Sequence of chain 2.A:
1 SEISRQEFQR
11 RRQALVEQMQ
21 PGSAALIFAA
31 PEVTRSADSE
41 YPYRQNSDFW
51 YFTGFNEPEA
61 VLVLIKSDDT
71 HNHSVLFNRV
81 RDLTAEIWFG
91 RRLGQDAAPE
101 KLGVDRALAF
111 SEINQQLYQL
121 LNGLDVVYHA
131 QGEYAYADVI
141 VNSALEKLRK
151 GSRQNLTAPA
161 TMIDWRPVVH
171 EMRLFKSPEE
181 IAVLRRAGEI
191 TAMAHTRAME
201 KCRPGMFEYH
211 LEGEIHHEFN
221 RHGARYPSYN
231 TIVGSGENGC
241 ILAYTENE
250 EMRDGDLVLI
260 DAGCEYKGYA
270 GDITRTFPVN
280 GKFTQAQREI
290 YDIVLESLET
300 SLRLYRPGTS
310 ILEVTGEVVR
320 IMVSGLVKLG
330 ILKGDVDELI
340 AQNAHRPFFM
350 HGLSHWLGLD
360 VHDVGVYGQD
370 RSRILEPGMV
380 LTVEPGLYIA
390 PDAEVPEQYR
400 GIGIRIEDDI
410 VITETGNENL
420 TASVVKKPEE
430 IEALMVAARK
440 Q

Sequence of chain 4.A:
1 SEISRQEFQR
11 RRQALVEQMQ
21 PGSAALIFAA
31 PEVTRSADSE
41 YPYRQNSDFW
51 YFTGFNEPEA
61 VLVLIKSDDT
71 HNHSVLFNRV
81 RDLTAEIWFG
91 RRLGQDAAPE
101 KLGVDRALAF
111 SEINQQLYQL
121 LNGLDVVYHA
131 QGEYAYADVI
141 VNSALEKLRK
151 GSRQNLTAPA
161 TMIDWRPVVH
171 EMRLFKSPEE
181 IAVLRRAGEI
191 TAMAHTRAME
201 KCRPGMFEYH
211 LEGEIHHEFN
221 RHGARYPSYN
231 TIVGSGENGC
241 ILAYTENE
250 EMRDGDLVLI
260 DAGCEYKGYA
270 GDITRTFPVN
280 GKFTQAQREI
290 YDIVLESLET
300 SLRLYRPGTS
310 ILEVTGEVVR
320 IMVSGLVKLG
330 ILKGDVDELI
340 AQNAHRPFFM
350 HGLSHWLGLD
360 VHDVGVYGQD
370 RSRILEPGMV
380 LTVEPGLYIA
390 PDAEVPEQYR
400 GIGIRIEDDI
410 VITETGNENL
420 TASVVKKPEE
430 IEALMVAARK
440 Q

Binding-site contacts:
Ligand atom N contacts residue TYR229 of chain 3.A at 3.6 Å.
Ligand atom OXT contacts residue GLY351 of chain 3.A at 3.0 Å (h-bond).
Ligand atom C contacts residue HIS361 of chain 3.A at 3.6 Å.
Ligand atom CG2 contacts residue ALA243 of chain 3.A at 3.9 Å (hydrophobic).
Ligand atom C contacts residue ARG370 of chain 3.A at 3.8 Å.
Ligand atom C contacts residue MN1 of chain 3.D at 3.8 Å.
Ligand atom N contacts residue GLU383 of chain 3.A at 3.7 Å.
Ligand atom CA contacts residue ASP260 of chain 3.A at 3.2 Å.
Ligand atom O contacts residue HIS361 of chain 3.A at 3.2 Å.
Ligand atom N contacts residue ASP260 of chain 3.A at 3.1 Å (salt-bridge).
Ligand atom CG1 contacts residue TYR229 of chain 3.A at 3.9 Å (hydrophobic).
Ligand atom N contacts residue ASP271 of chain 3.A at 3.0 Å (salt-bridge).
Ligand atom O contacts residue MN1 of chain 3.C at 3.2 Å.
Ligand atom O contacts residue HIS354 of chain 3.A at 3.5 Å (h-bond).
Ligand atom CD1 contacts residue ARG153 of chain 4.A at 3.2 Å.
Ligand atom CB contacts residue GLU383 of chain 3.A at 3.9 Å.
Ligand atom CG1 contacts residue HIS361 of chain 3.A at 3.7 Å.
Ligand atom CD contacts residue ASP260 of chain 3.A at 3.6 Å.
Ligand atom CD2 contacts residue TYR366 of chain 3.A at 3.6 Å (hydrophobic).
Ligand atom OXT contacts residue HIS350 of chain 3.A at 3.9 Å.
Ligand atom N contacts residue MN1 of chain 3.D at 2.2 Å.
Ligand atom O contacts residue TRP88 of chain 2.A at 3.5 Å.
Ligand atom OXT contacts residue ARG370 of chain 3.A at 3.4 Å (salt-bridge).
Ligand atom CB contacts residue HIS350 of chain 3.A at 3.9 Å.
Ligand atom CD1 contacts residue HIS361 of chain 3.A at 3.7 Å.
Ligand atom CA contacts residue GLU383 of chain 3.A at 3.5 Å.
Ligand atom C contacts residue ARG153 of chain 4.A at 3.6 Å.
Ligand atom O contacts residue ARG153 of chain 4.A at 2.9 Å (salt-bridge).
Ligand atom CG contacts residue GLU383 of chain 3.A at 3.8 Å.
Ligand atom CD contacts residue ARG404 of chain 3.A at 3.6 Å.
Ligand atom CG contacts residue ARG404 of chain 3.A at 3.4 Å.
Ligand atom CD2 contacts residue HIS354 of chain 3.A at 3.7 Å.
Ligand atom CG contacts residue ARG153 of chain 4.A at 3.2 Å.
Ligand atom CD contacts residue LEU242 of chain 3.A at 3.7 Å (hydrophobic).
Ligand atom N contacts residue MN1 of chain 3.C at 3.5 Å.
Ligand atom N contacts residue HIS361 of chain 3.A at 3.9 Å.
Ligand atom O contacts residue HIS361 of chain 3.A at 2.6 Å (h-bond).
Ligand atom CA contacts residue MN1 of chain 3.D at 3.2 Å.
Ligand atom C contacts residue HIS361 of chain 3.A at 3.6 Å.
Ligand atom C contacts residue MN1 of chain 3.C at 3.7 Å.

Sequence of chain 3.A:
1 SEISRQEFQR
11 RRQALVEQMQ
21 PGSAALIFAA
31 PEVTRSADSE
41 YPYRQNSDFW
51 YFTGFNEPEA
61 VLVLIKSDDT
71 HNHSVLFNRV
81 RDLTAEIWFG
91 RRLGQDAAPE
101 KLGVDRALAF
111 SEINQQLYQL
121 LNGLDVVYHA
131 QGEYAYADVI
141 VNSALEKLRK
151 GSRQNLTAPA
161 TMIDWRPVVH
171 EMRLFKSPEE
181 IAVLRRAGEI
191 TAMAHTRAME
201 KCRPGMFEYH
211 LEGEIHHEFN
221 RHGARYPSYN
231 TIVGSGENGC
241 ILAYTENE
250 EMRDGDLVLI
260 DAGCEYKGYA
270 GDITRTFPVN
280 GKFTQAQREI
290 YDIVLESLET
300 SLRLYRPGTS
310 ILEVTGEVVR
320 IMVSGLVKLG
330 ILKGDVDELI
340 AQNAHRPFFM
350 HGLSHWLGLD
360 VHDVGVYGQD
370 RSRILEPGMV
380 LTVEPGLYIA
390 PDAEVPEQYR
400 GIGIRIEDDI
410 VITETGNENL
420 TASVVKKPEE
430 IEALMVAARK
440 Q

A small-molecule ligand and the protein it binds are described below.
Small molecule (SMILES): CC(C)C[C@H](NC(=O)[C@@H]1CCCN1C(=O)[C@@H](N)C(C)C)C(=O)O